This protein binds this small molecule.
Small molecule (SMILES): Nc1ncnc2c1ncn2[C@@H]1O[C@H](CO[P](=O)(O)O[C@@H]2[C@H](O)[C@@H](CO[P](=O)(O)O[C@@H]3[C@H](O)[C@@H](COP(=O)(O)O)O[C@H]3n3cnc4c(N)ncnc43)O[C@H]2n2cnc3c(N)ncnc32)[C@@H](O)[C@H]1O

Binding-site contacts:
Ligand atom N27 contacts residue TRP60 of chain 1.A at 3.5 Å.
Ligand atom C28 contacts residue TRP60 of chain 1.A at 3.3 Å (hydrophobic).
Ligand atom N26 contacts residue ASN65 of chain 1.A at 2.9 Å (h-bond).
Ligand atom C12 contacts residue TYR135 of chain 1.A at 3.2 Å (hydrophobic).
Ligand atom C6 contacts residue PHE126 of chain 1.A at 3.5 Å (hydrophobic).
Ligand atom N7 contacts residue PHE126 of chain 1.A at 3.7 Å.
Ligand atom N26 contacts residue GLN68 of chain 1.A at 2.8 Å (h-bond).
Ligand atom ON' contacts residue GLU57 of chain 1.A at 3.6 Å.
Ligand atom C16 contacts residue TYR135 of chain 1.A at 3.4 Å (hydrophobic).
Ligand atom OO' contacts residue TRP60 of chain 1.A at 3.5 Å (h-bond).
Ligand atom OLP contacts residue TRP60 of chain 1.A at 2.9 Å (h-bond).
Ligand atom OM' contacts residue GLU57 of chain 1.A at 3.5 Å (salt-bridge).
Ligand atom C28 contacts residue GLU55 of chain 1.A at 3.5 Å.
Ligand atom C2 contacts residue GLU131 of chain 1.A at 3.3 Å.
Ligand atom N6 contacts residue GLU131 of chain 1.A at 2.9 Å (salt-bridge).
Ligand atom OLP contacts residue LYS89 of chain 1.A at 2.6 Å (salt-bridge).
Ligand atom O3P contacts residue ARG155 of chain 1.A at 2.9 Å (salt-bridge).
Ligand atom N21 contacts residue TRP60 of chain 1.A at 3.5 Å.
Ligand atom C5 contacts residue PHE126 of chain 1.A at 3.4 Å (hydrophobic).
Ligand atom N3 contacts residue PHE126 of chain 1.A at 3.6 Å.
Ligand atom O5' contacts residue PHE126 of chain 1.A at 3.7 Å.
Ligand atom N16 contacts residue TYR135 of chain 1.A at 3.7 Å.
Ligand atom N29 contacts residue TRP60 of chain 1.A at 3.3 Å (h-bond).
Ligand atom C22 contacts residue TRP60 of chain 1.A at 3.5 Å (hydrophobic).
Ligand atom C2 contacts residue ASP122 of chain 1.A at 3.6 Å.
Ligand atom C24 contacts residue TRP60 of chain 1.A at 3.3 Å (hydrophobic).
Ligand atom O4' contacts residue PHE126 of chain 1.A at 3.4 Å.
Ligand atom C4 contacts residue PHE126 of chain 1.A at 3.4 Å (hydrophobic).
Ligand atom N11 contacts residue TYR135 of chain 1.A at 2.4 Å (h-bond).
Ligand atom N21 contacts residue GLN68 of chain 1.A at 3.0 Å (h-bond).
Ligand atom O2P contacts residue ARG155 of chain 1.A at 2.6 Å (salt-bridge).
Ligand atom C25 contacts residue TRP60 of chain 1.A at 3.4 Å (hydrophobic).
Ligand atom OO' contacts residue GLY58 of chain 1.A at 3.1 Å.
Ligand atom C26 contacts residue GLN68 of chain 1.A at 3.6 Å.
Ligand atom OP' contacts residue TRP60 of chain 1.A at 3.5 Å (h-bond).
Ligand atom N6 contacts residue PHE126 of chain 1.A at 3.6 Å.
Ligand atom C26 contacts residue TRP60 of chain 1.A at 3.7 Å (hydrophobic).
Ligand atom C6 contacts residue GLU131 of chain 1.A at 3.4 Å.
Ligand atom N1 contacts residue GLU131 of chain 1.A at 2.5 Å (salt-bridge).
Ligand atom C2 contacts residue PHE126 of chain 1.A at 3.6 Å (hydrophobic).

Sequence of chain 1.A:
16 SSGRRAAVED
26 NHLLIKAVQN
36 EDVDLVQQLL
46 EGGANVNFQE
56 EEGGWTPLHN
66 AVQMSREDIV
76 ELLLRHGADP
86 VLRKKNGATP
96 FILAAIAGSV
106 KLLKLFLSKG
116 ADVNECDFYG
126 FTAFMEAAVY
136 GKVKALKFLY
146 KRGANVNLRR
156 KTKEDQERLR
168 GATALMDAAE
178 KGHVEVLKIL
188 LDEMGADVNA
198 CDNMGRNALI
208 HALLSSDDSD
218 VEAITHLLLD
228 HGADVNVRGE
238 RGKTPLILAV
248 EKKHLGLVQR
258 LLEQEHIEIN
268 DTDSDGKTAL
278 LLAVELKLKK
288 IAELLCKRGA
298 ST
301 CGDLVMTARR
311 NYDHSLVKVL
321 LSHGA